Sequence of chain 1.C:
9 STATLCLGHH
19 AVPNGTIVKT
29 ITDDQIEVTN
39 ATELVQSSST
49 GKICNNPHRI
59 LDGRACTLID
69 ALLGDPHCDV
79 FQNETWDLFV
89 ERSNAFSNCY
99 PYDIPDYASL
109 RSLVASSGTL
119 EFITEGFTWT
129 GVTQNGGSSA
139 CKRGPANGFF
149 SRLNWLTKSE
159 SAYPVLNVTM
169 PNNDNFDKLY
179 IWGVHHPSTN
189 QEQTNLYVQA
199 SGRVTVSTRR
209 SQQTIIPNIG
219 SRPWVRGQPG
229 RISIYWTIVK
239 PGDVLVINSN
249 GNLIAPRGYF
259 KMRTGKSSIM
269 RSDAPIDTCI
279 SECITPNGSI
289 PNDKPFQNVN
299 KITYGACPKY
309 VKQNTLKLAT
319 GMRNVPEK

Binding-site contacts:
Ligand atom C2 contacts residue MAN1 of chain 1.M at 4.0 Å.
Ligand atom O7 contacts residue NDG1 of chain 1.S at 3.8 Å.
Ligand atom C6 contacts residue MAN1 of chain 1.M at 4.3 Å.
Ligand atom C1 contacts residue NDG1 of chain 1.S at 2.7 Å.
Ligand atom O1 contacts residue TRP222 of chain 1.A at 2.6 Å (h-bond).
Ligand atom C1 contacts residue TRP222 of chain 1.A at 3.6 Å (hydrophobic).
Ligand atom O3 contacts residue MAN1 of chain 1.M at 2.4 Å (h-bond).
Ligand atom O7 contacts residue PRO221 of chain 1.A at 3.9 Å.
Ligand atom C2 contacts residue TRP222 of chain 1.A at 4.1 Å (hydrophobic).
Ligand atom O5 contacts residue TRP222 of chain 1.A at 3.6 Å.
Ligand atom O4 contacts residue MAN1 of chain 1.M at 3.1 Å.
Ligand atom C4 contacts residue MAN1 of chain 1.M at 2.8 Å.
Ligand atom O6 contacts residue TRP222 of chain 1.A at 4.2 Å.
Ligand atom C8 contacts residue THR167 of chain 1.C at 4.0 Å.
Ligand atom O3 contacts residue TRP222 of chain 1.A at 4.1 Å.
Ligand atom O5 contacts residue NDG1 of chain 1.S at 3.2 Å (h-bond).
Ligand atom C8 contacts residue VAL242 of chain 1.C at 4.5 Å (hydrophobic).
Ligand atom C7 contacts residue TRP222 of chain 1.A at 4.3 Å (hydrophobic).
Ligand atom C5 contacts residue MAN1 of chain 1.M at 3.9 Å.
Ligand atom O5 contacts residue MAN1 of chain 1.M at 4.0 Å.
Ligand atom N2 contacts residue NDG1 of chain 1.S at 3.6 Å (h-bond).
Ligand atom O1 contacts residue NDG1 of chain 1.S at 2.1 Å (h-bond).
Ligand atom O7 contacts residue TRP222 of chain 1.A at 3.1 Å (h-bond).
Ligand atom C6 contacts residue NDG1 of chain 1.S at 4.0 Å.
Ligand atom C7 contacts residue NDG1 of chain 1.S at 3.6 Å.
Ligand atom C2 contacts residue NDG1 of chain 1.S at 3.7 Å.
Ligand atom C8 contacts residue NDG1 of chain 1.S at 3.4 Å.
Ligand atom O6 contacts residue NDG1 of chain 1.S at 3.2 Å (h-bond).
Ligand atom C5 contacts residue NDG1 of chain 1.S at 3.7 Å.
Ligand atom C3 contacts residue MAN1 of chain 1.M at 3.1 Å.

Sequence of chain 1.A:
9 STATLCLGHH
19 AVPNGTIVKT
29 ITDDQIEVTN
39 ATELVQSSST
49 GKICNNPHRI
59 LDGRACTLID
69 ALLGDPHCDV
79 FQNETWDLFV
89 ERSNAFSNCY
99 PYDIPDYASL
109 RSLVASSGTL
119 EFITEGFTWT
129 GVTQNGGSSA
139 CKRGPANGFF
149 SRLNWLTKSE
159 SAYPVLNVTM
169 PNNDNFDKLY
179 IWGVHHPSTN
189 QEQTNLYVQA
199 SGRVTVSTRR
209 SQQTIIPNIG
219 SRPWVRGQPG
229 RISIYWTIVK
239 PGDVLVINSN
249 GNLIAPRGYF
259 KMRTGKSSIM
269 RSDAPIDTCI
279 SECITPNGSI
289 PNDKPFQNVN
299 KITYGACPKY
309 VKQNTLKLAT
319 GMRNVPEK

A small-molecule ligand and the protein it binds are described below.
Small molecule (SMILES): CC(=O)N[C@@H]1[C@@H](O)[C@H](O)[C@@H](CO)O[C@H]1O